Sequence of chain 34.Q:
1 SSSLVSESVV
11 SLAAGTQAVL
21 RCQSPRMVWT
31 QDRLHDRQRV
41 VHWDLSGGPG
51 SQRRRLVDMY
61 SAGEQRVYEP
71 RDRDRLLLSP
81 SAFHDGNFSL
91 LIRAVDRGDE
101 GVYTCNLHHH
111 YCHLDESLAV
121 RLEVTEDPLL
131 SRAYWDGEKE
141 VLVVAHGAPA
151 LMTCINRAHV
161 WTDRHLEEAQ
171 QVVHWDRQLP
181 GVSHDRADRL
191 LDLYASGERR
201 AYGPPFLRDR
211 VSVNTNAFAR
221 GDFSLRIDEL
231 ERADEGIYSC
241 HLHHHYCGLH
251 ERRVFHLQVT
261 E

Binding-site contacts:
Ligand atom C5 contacts residue LEU151 of chain 34.Q at 4.1 Å (hydrophobic).
Ligand atom C5 contacts residue ASN87 of chain 34.Q at 3.7 Å.
Ligand atom O7 contacts residue ASN87 of chain 34.Q at 3.9 Å.
Ligand atom O5 contacts residue ASN87 of chain 34.Q at 2.3 Å (h-bond).
Ligand atom O7 contacts residue ASP85 of chain 34.Q at 4.3 Å.
Ligand atom C7 contacts residue ASN87 of chain 34.Q at 3.6 Å.
Ligand atom O4 contacts residue LEU151 of chain 34.Q at 3.7 Å.
Ligand atom C4 contacts residue ASN87 of chain 34.Q at 4.2 Å.
Ligand atom C6 contacts residue LEU151 of chain 34.Q at 3.8 Å (hydrophobic).
Ligand atom N2 contacts residue ASN87 of chain 34.Q at 2.9 Å (h-bond).
Ligand atom C1 contacts residue SER89 of chain 34.Q at 4.5 Å.
Ligand atom C2 contacts residue ASN87 of chain 34.Q at 2.4 Å.
Ligand atom C3 contacts residue ASN87 of chain 34.Q at 3.7 Å.
Ligand atom C1 contacts residue ASN87 of chain 34.Q at 1.4 Å.
Ligand atom C4 contacts residue LEU151 of chain 34.Q at 4.4 Å (hydrophobic).
Ligand atom O6 contacts residue LEU151 of chain 34.Q at 3.4 Å.
Ligand atom O5 contacts residue SER89 of chain 34.Q at 4.1 Å.
Ligand atom C5 contacts residue SER89 of chain 34.Q at 4.3 Å.
Ligand atom O5 contacts residue SER79 of chain 34.Q at 4.4 Å.

The protein below binds the small molecule below.
Small molecule (SMILES): CC(=O)N[C@@H]1[C@@H](O)[C@H](O)[C@@H](CO)O[C@H]1O